Binding-site contacts:
Ligand atom O7 contacts residue ASN61 of chain 1.A at 4.2 Å.
Ligand atom C7 contacts residue ASN61 of chain 1.A at 3.8 Å.
Ligand atom O5 contacts residue ASN61 of chain 1.A at 2.4 Å (h-bond).
Ligand atom C8 contacts residue PHE59 of chain 1.A at 3.4 Å (hydrophobic).
Ligand atom C3 contacts residue ASN61 of chain 1.A at 3.8 Å.
Ligand atom C7 contacts residue PRO631 of chain 1.A at 4.1 Å (hydrophobic).
Ligand atom O6 contacts residue TYR28 of chain 1.A at 3.3 Å.
Ligand atom C1 contacts residue ASN61 of chain 1.A at 1.4 Å.
Ligand atom C2 contacts residue ASN61 of chain 1.A at 2.4 Å.
Ligand atom O7 contacts residue PRO631 of chain 1.A at 3.8 Å.
Ligand atom C8 contacts residue PRO631 of chain 1.A at 3.8 Å (hydrophobic).
Ligand atom O5 contacts residue TYR28 of chain 1.A at 4.0 Å.
Ligand atom C5 contacts residue ASN61 of chain 1.A at 3.7 Å.
Ligand atom C4 contacts residue ASN61 of chain 1.A at 4.2 Å.
Ligand atom N2 contacts residue ASN61 of chain 1.A at 2.9 Å (h-bond).

The small molecule below binds the protein below.
Small molecule (SMILES): CC(=O)N[C@@H]1[C@@H](O)[C@H](O)[C@@H](CO)O[C@H]1O

Sequence of chain 1.A:
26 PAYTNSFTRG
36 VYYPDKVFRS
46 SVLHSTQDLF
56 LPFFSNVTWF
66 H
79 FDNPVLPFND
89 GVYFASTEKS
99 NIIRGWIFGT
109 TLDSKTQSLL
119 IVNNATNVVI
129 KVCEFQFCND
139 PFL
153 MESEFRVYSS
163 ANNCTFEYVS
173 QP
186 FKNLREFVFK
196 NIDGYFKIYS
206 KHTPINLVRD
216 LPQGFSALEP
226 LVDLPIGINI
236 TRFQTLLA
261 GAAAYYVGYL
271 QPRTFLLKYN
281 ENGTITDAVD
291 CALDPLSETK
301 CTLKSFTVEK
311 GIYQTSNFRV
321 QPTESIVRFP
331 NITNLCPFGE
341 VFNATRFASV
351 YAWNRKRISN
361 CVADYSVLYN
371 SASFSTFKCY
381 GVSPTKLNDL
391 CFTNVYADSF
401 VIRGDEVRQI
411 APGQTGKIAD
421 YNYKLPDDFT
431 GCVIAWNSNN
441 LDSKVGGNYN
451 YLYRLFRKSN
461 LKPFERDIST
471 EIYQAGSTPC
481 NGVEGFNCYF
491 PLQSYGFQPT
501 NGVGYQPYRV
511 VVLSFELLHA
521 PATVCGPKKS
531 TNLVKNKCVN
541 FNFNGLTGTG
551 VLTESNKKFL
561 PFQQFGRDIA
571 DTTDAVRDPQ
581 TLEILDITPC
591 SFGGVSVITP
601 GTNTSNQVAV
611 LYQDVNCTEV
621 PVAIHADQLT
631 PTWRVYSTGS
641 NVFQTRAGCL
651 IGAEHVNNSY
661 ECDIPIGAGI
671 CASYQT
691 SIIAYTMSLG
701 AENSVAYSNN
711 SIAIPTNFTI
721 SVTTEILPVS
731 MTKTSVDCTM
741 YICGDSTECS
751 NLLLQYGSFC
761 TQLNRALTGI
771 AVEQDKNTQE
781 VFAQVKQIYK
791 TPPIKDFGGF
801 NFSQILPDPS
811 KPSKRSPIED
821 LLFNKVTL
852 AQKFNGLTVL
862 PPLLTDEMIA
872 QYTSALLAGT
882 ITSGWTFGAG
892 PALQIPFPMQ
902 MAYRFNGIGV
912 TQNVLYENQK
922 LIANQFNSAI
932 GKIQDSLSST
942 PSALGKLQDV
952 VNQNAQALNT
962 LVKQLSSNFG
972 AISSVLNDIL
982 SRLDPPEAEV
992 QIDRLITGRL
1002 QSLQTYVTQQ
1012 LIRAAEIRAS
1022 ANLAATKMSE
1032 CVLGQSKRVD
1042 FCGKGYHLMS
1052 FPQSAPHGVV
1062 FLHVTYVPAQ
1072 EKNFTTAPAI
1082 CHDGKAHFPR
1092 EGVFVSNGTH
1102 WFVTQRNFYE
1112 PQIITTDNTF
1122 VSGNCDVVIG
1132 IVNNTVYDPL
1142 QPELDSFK